The small molecule below binds the protein below.
Small molecule (SMILES): OC[C@H]1O[C@H](O)[C@@H](O)[C@@H](O)[C@@H]1O

Sequence of chain 1.A:
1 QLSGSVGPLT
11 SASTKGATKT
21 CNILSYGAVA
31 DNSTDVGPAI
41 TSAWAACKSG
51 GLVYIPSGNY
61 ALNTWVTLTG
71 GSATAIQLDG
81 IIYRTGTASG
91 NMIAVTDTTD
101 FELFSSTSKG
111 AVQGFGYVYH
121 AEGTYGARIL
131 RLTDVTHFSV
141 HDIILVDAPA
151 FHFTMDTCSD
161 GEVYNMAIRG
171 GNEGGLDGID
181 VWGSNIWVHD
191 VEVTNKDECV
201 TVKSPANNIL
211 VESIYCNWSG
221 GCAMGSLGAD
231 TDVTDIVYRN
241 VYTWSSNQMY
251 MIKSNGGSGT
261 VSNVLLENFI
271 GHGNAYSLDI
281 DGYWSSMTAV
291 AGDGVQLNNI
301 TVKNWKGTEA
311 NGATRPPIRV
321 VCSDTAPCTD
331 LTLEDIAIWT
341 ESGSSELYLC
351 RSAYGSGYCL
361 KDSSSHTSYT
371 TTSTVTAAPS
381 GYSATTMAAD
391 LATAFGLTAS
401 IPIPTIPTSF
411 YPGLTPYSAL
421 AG

Binding-site contacts:
Ligand atom C2 contacts residue GLY413 of chain 1.A at 3.9 Å.
Ligand atom O5 contacts residue MAN1 of chain 1.P at 3.9 Å.
Ligand atom C3 contacts residue GLY413 of chain 1.A at 3.9 Å.
Ligand atom O3 contacts residue PRO412 of chain 1.A at 3.5 Å.
Ligand atom C2 contacts residue LEU414 of chain 1.A at 3.2 Å (hydrophobic).
Ligand atom O3 contacts residue TYR411 of chain 1.A at 4.1 Å.
Ligand atom O2 contacts residue GLY413 of chain 1.A at 3.6 Å.
Ligand atom O2 contacts residue LEU414 of chain 1.A at 2.6 Å (h-bond).
Ligand atom C2 contacts residue SER409 of chain 1.A at 2.4 Å.
Ligand atom O6 contacts residue MAN1 of chain 1.P at 2.6 Å (h-bond).
Ligand atom C1 contacts residue SER409 of chain 1.A at 1.4 Å.
Ligand atom C5 contacts residue SER409 of chain 1.A at 2.9 Å.
Ligand atom O5 contacts residue SER409 of chain 1.A at 2.3 Å (h-bond).
Ligand atom C2 contacts residue PRO412 of chain 1.A at 4.5 Å (hydrophobic).
Ligand atom C2 contacts residue TYR411 of chain 1.A at 3.5 Å (hydrophobic).
Ligand atom C1 contacts residue THR408 of chain 1.A at 4.1 Å.
Ligand atom C1 contacts residue PHE410 of chain 1.A at 4.3 Å (hydrophobic).
Ligand atom O2 contacts residue SER409 of chain 1.A at 3.6 Å.
Ligand atom O5 contacts residue LEU414 of chain 1.A at 4.3 Å.
Ligand atom C3 contacts residue TYR411 of chain 1.A at 4.3 Å (hydrophobic).
Ligand atom C5 contacts residue MAN1 of chain 1.P at 4.2 Å.
Ligand atom C3 contacts residue SER409 of chain 1.A at 3.0 Å.
Ligand atom C4 contacts residue SER409 of chain 1.A at 3.5 Å.
Ligand atom O3 contacts residue GLY413 of chain 1.A at 2.8 Å (h-bond).
Ligand atom O2 contacts residue TYR411 of chain 1.A at 4.0 Å.
Ligand atom C1 contacts residue LEU414 of chain 1.A at 3.5 Å (hydrophobic).
Ligand atom C6 contacts residue MAN1 of chain 1.P at 3.3 Å.
Ligand atom C6 contacts residue SER409 of chain 1.A at 4.3 Å.
Ligand atom C1 contacts residue TYR411 of chain 1.A at 4.5 Å (hydrophobic).
Ligand atom O3 contacts residue SER409 of chain 1.A at 4.3 Å.
Ligand atom O6 contacts residue SER409 of chain 1.A at 4.5 Å.
Ligand atom O5 contacts residue THR408 of chain 1.A at 4.1 Å.
Ligand atom C3 contacts residue PRO412 of chain 1.A at 4.3 Å (hydrophobic).